Sequence of chain 1.A:
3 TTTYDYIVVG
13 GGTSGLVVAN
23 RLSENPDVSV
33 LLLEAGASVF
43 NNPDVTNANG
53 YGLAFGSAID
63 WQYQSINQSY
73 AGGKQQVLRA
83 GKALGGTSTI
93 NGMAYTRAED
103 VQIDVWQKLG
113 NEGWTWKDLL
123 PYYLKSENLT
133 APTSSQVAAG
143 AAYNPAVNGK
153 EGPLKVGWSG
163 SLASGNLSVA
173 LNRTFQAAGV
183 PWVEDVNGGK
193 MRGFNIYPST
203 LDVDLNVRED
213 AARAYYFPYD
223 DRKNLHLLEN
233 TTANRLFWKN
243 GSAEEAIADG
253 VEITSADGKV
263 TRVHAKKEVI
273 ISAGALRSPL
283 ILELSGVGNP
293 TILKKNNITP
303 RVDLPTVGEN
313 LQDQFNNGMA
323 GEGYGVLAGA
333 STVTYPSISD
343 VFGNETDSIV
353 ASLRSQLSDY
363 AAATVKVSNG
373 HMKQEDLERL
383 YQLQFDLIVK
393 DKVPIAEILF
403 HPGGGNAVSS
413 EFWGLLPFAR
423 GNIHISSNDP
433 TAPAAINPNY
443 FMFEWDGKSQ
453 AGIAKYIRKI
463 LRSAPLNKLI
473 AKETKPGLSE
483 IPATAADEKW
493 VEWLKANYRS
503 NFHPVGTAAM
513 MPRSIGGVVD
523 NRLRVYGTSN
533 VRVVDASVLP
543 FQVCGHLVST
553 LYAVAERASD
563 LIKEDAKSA

A small-molecule ligand and the protein it binds are described below.
Small molecule (SMILES): O=C1O[C@H](CO)[C@@H](O)[C@H](O)[C@H]1O

Binding-site contacts:
Ligand atom O3 contacts residue ARG501 of chain 1.A at 2.8 Å (salt-bridge).
Ligand atom O4 contacts residue GLU413 of chain 1.A at 2.6 Å (salt-bridge).
Ligand atom O6 contacts residue LEU401 of chain 1.A at 3.9 Å.
Ligand atom C6 contacts residue GLU413 of chain 1.A at 3.6 Å.
Ligand atom C1 contacts residue TRP415 of chain 1.A at 4.0 Å (hydrophobic).
Ligand atom C3 contacts residue ARG501 of chain 1.A at 4.1 Å.
Ligand atom C3 contacts residue TYR53 of chain 1.A at 3.5 Å (hydrophobic).
Ligand atom O3 contacts residue ASN503 of chain 1.A at 2.8 Å (h-bond).
Ligand atom O1 contacts residue HIS505 of chain 1.A at 2.8 Å (h-bond).
Ligand atom C3 contacts residue ASN503 of chain 1.A at 3.6 Å.
Ligand atom O4 contacts residue ARG501 of chain 1.A at 2.9 Å (salt-bridge).
Ligand atom C2 contacts residue HIS505 of chain 1.A at 3.5 Å.
Ligand atom O5 contacts residue FAD1 of chain 1.B at 3.3 Å (h-bond).
Ligand atom O2 contacts residue FAD1 of chain 1.B at 3.0 Å (h-bond).
Ligand atom O3 contacts residue TYR53 of chain 1.A at 3.9 Å.
Ligand atom C5 contacts residue FAD1 of chain 1.B at 3.7 Å.
Ligand atom C1 contacts residue HIS548 of chain 1.A at 3.3 Å.
Ligand atom O2 contacts residue HIS505 of chain 1.A at 2.9 Å (h-bond).
Ligand atom C1 contacts residue FAD1 of chain 1.B at 3.0 Å.
Ligand atom C4 contacts residue GLU413 of chain 1.A at 3.2 Å.
Ligand atom O3 contacts residue PHE504 of chain 1.A at 4.0 Å.
Ligand atom O1 contacts residue FAD1 of chain 1.B at 2.9 Å.
Ligand atom O6 contacts residue FAD1 of chain 1.B at 3.8 Å.
Ligand atom O1 contacts residue HIS548 of chain 1.A at 2.6 Å (h-bond).
Ligand atom C3 contacts residue FAD1 of chain 1.B at 3.6 Å.
Ligand atom O5 contacts residue HIS548 of chain 1.A at 2.9 Å.
Ligand atom O6 contacts residue GLY94 of chain 1.A at 3.7 Å.
Ligand atom O2 contacts residue ASN503 of chain 1.A at 2.7 Å (h-bond).
Ligand atom C2 contacts residue FAD1 of chain 1.B at 3.4 Å.
Ligand atom O5 contacts residue TRP415 of chain 1.A at 3.8 Å.
Ligand atom C6 contacts residue LEU401 of chain 1.A at 3.5 Å (hydrophobic).
Ligand atom C6 contacts residue TYR53 of chain 1.A at 4.0 Å (hydrophobic).
Ligand atom C4 contacts residue TYR53 of chain 1.A at 3.5 Å (hydrophobic).
Ligand atom C5 contacts residue GLU413 of chain 1.A at 4.1 Å.
Ligand atom C4 contacts residue ARG501 of chain 1.A at 3.9 Å.
Ligand atom C1 contacts residue HIS505 of chain 1.A at 3.5 Å.
Ligand atom C5 contacts residue TYR53 of chain 1.A at 3.9 Å (hydrophobic).
Ligand atom C2 contacts residue ASN503 of chain 1.A at 3.3 Å.
Ligand atom O4 contacts residue TYR53 of chain 1.A at 2.7 Å (h-bond).
Ligand atom O3 contacts residue ASN318 of chain 1.A at 3.7 Å.